A protein and the small-molecule ligand that binds it are described below.
Small molecule (SMILES): COc1cc(N=Nc2ccccc2C(=O)O)cc(OC)c1O

Binding-site contacts:
Ligand atom C3' contacts residue VAL35 of chain 2.A at 3.5 Å (hydrophobic).
Ligand atom C contacts residue SER33 of chain 2.A at 3.5 Å.
Ligand atom C5' contacts residue ASN37 of chain 2.A at 3.4 Å.
Ligand atom C1' contacts residue VAL35 of chain 2.A at 3.6 Å (hydrophobic).
Ligand atom O5' contacts residue ALA74 of chain 2.A at 3.6 Å.
Ligand atom O4' contacts residue ASN37 of chain 2.A at 2.1 Å (h-bond).
Ligand atom N1' contacts residue TRP108 of chain 1.B at 3.6 Å.
Ligand atom C2' contacts residue VAL35 of chain 2.A at 3.0 Å (hydrophobic).
Ligand atom C3' contacts residue ASN37 of chain 2.A at 3.5 Å.
Ligand atom CHZ contacts residue SER76 of chain 2.A at 3.0 Å.
Ligand atom CHX contacts residue ASN37 of chain 2.A at 3.0 Å.
Ligand atom C5 contacts residue TRP96 of chain 2.A at 3.3 Å (hydrophobic).
Ligand atom C5 contacts residue THR78 of chain 2.A at 3.5 Å.
Ligand atom C6 contacts residue THR78 of chain 2.A at 3.4 Å.
Ligand atom C contacts residue TYR31 of chain 2.A at 3.6 Å (hydrophobic).
Ligand atom O4' contacts residue ALA74 of chain 2.A at 2.8 Å.
Ligand atom O contacts residue ASN11 of chain 2.A at 3.1 Å (h-bond).
Ligand atom O3' contacts residue TRP67 of chain 2.A at 3.4 Å.
Ligand atom O contacts residue SER15 of chain 2.A at 2.8 Å (h-bond).
Ligand atom OXT contacts residue SER33 of chain 2.A at 2.0 Å (h-bond).
Ligand atom O3' contacts residue ALA38 of chain 2.A at 2.3 Å.
Ligand atom CHX contacts residue GLY36 of chain 2.A at 3.4 Å.
Ligand atom N1 contacts residue SER33 of chain 2.A at 3.5 Å (h-bond).
Ligand atom O4' contacts residue ALA38 of chain 2.A at 3.6 Å.
Ligand atom C3' contacts residue ALA38 of chain 2.A at 3.6 Å (hydrophobic).
Ligand atom CHX contacts residue VAL35 of chain 2.A at 2.7 Å (hydrophobic).
Ligand atom C3 contacts residue ASP116 of chain 2.A at 3.2 Å.
Ligand atom C5' contacts residue GLY36 of chain 2.A at 3.7 Å.
Ligand atom N1 contacts residue TRP67 of chain 2.A at 3.5 Å.
Ligand atom O3' contacts residue ASN37 of chain 2.A at 3.3 Å (h-bond).
Ligand atom C4 contacts residue TRP96 of chain 2.A at 2.9 Å (hydrophobic).
Ligand atom OXT contacts residue VAL35 of chain 2.A at 3.5 Å.
Ligand atom O contacts residue TYR31 of chain 2.A at 2.9 Å (h-bond).
Ligand atom C6 contacts residue LEU98 of chain 2.A at 3.7 Å (hydrophobic).
Ligand atom C2' contacts residue SER33 of chain 2.A at 3.6 Å.
Ligand atom C6' contacts residue GLY36 of chain 2.A at 3.7 Å.
Ligand atom C contacts residue SER15 of chain 2.A at 3.5 Å.
Ligand atom C4' contacts residue ASN37 of chain 2.A at 3.0 Å.
Ligand atom CHX contacts residue ALA38 of chain 2.A at 1.8 Å (hydrophobic).
Ligand atom OXT contacts residue SER15 of chain 2.A at 3.4 Å (h-bond).

Sequence of chain 1.B:
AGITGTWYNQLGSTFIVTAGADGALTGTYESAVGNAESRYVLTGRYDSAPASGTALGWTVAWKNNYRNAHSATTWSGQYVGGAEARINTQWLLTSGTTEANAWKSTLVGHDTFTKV

Sequence of chain 2.A:
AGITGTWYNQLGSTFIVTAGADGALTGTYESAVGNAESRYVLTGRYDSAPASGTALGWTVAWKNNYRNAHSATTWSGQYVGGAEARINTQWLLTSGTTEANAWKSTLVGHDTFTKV